Binding-site contacts:
Ligand atom C7 contacts residue GLN229 of chain 1.A at 4.3 Å.
Ligand atom C4 contacts residue VAL91 of chain 1.A at 3.7 Å (hydrophobic).
Ligand atom C3 contacts residue SER198 of chain 1.A at 4.4 Å.
Ligand atom C5 contacts residue VAL91 of chain 1.A at 4.3 Å (hydrophobic).
Ligand atom C3 contacts residue TYR264 of chain 1.A at 4.2 Å (hydrophobic).
Ligand atom C3 contacts residue SER197 of chain 1.A at 4.5 Å.
Ligand atom N1 contacts residue VAL91 of chain 1.A at 3.7 Å.
Ligand atom C1 contacts residue TYR264 of chain 1.A at 3.4 Å (hydrophobic).
Ligand atom C2 contacts residue SER197 of chain 1.A at 3.9 Å.
Ligand atom N1 contacts residue PRO265 of chain 1.A at 3.8 Å.
Ligand atom C6 contacts residue TYR264 of chain 1.A at 3.5 Å (hydrophobic).
Ligand atom C1 contacts residue TYR102 of chain 1.A at 3.9 Å (hydrophobic).
Ligand atom C3 contacts residue GLN93 of chain 1.A at 3.6 Å.
Ligand atom C4 contacts residue ILE92 of chain 1.A at 4.1 Å (hydrophobic).
Ligand atom C6 contacts residue ILE269 of chain 1.A at 4.3 Å (hydrophobic).
Ligand atom C2 contacts residue GLN229 of chain 1.A at 4.0 Å.
Ligand atom C6 contacts residue PRO265 of chain 1.A at 4.4 Å (hydrophobic).
Ligand atom C7 contacts residue ILE269 of chain 1.A at 4.0 Å (hydrophobic).
Ligand atom C5 contacts residue ASP199 of chain 1.A at 3.2 Å.
Ligand atom C1 contacts residue GLN93 of chain 1.A at 4.4 Å.
Ligand atom N1 contacts residue ASP199 of chain 1.A at 3.0 Å (salt-bridge).
Ligand atom C1 contacts residue ASP196 of chain 1.A at 4.3 Å.
Ligand atom C3 contacts residue ILE92 of chain 1.A at 4.1 Å (hydrophobic).
Ligand atom C7 contacts residue TYR264 of chain 1.A at 3.5 Å (hydrophobic).
Ligand atom C1 contacts residue S4M1 of chain 1.D at 3.5 Å.
Ligand atom C1 contacts residue SER197 of chain 1.A at 3.8 Å.
Ligand atom N1 contacts residue GLU231 of chain 1.A at 4.5 Å.
Ligand atom C4 contacts residue ASP199 of chain 1.A at 3.3 Å.
Ligand atom N1 contacts residue TRP51 of chain 1.A at 3.8 Å.
Ligand atom C4 contacts residue GLN93 of chain 1.A at 3.7 Å.
Ligand atom C2 contacts residue TYR264 of chain 1.A at 4.1 Å (hydrophobic).
Ligand atom C5 contacts residue GLU231 of chain 1.A at 4.4 Å.
Ligand atom C1 contacts residue GLN229 of chain 1.A at 4.3 Å.

Sequence of chain 1.A:
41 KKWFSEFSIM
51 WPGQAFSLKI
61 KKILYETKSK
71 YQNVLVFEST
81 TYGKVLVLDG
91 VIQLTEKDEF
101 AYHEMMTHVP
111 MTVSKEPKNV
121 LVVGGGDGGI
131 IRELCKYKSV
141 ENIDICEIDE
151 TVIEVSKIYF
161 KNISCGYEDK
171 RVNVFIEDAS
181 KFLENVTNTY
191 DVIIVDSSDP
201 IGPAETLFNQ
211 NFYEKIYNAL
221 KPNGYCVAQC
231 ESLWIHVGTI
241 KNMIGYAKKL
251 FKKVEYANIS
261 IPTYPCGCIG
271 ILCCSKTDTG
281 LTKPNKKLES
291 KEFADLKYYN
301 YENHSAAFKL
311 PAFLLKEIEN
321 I

A small-molecule ligand and the protein it binds are described below.
Small molecule (SMILES): CC1CCC(N)CC1